Sequence of chain 1.A:
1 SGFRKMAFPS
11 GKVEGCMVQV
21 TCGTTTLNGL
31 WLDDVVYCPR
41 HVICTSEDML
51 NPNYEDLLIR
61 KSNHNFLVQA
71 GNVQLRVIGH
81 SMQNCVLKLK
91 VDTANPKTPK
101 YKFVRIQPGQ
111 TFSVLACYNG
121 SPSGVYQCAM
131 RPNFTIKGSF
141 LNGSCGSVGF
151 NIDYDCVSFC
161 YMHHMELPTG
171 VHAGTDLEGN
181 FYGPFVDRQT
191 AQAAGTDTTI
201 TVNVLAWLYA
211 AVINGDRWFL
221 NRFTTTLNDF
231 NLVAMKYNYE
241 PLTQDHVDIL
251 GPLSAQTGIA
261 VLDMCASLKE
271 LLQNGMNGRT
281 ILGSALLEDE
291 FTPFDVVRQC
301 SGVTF

Binding-site contacts:
Ligand atom N18 contacts residue HIS41 of chain 1.A at 3.0 Å (h-bond).
Ligand atom C22 contacts residue ASP187 of chain 1.A at 3.9 Å.
Ligand atom C34 contacts residue THR25 of chain 1.A at 3.7 Å.
Ligand atom C38 contacts residue PRO168 of chain 1.A at 3.6 Å (hydrophobic).
Ligand atom C23 contacts residue MET165 of chain 1.A at 3.5 Å (hydrophobic).
Ligand atom C01 contacts residue GLU166 of chain 1.A at 3.8 Å.
Ligand atom O36 contacts residue THR26 of chain 1.A at 2.9 Å (h-bond).
Ligand atom N35 contacts residue THR25 of chain 1.A at 3.8 Å.
Ligand atom C04 contacts residue GLU166 of chain 1.A at 3.6 Å.
Ligand atom O14 contacts residue GLU166 of chain 1.A at 3.0 Å (salt-bridge).
Ligand atom C26 contacts residue ARG188 of chain 1.A at 3.9 Å.
Ligand atom C17 contacts residue HIS41 of chain 1.A at 3.5 Å.
Ligand atom O30 contacts residue SER144 of chain 1.A at 3.2 Å (h-bond).
Ligand atom C25 contacts residue MET49 of chain 1.A at 3.8 Å (hydrophobic).
Ligand atom C20 contacts residue HIS41 of chain 1.A at 3.8 Å.
Ligand atom N33 contacts residue THR25 of chain 1.A at 3.9 Å.
Ligand atom O36 contacts residue THR24 of chain 1.A at 3.4 Å (h-bond).
Ligand atom C27 contacts residue CYS145 of chain 1.A at 2.6 Å (hydrophobic).
Ligand atom O14 contacts residue MET165 of chain 1.A at 3.1 Å.
Ligand atom C07 contacts residue GLU166 of chain 1.A at 3.7 Å.
Ligand atom C27 contacts residue GLY143 of chain 1.A at 3.8 Å.
Ligand atom C34 contacts residue THR26 of chain 1.A at 3.4 Å.
Ligand atom C34 contacts residue THR24 of chain 1.A at 3.8 Å.
Ligand atom N02 contacts residue GLU166 of chain 1.A at 2.7 Å (salt-bridge).
Ligand atom N33 contacts residue THR26 of chain 1.A at 3.3 Å (h-bond).
Ligand atom C20 contacts residue CYS145 of chain 1.A at 3.3 Å (hydrophobic).
Ligand atom N35 contacts residue THR24 of chain 1.A at 3.4 Å (h-bond).
Ligand atom O30 contacts residue CYS145 of chain 1.A at 3.1 Å (h-bond).
Ligand atom C41 contacts residue GLN189 of chain 1.A at 3.4 Å.
Ligand atom C22 contacts residue MET165 of chain 1.A at 3.6 Å (hydrophobic).
Ligand atom C39 contacts residue GLU166 of chain 1.A at 3.7 Å.
Ligand atom O30 contacts residue GLY143 of chain 1.A at 2.8 Å (h-bond).
Ligand atom C42 contacts residue GLN189 of chain 1.A at 3.5 Å.
Ligand atom C29 contacts residue CYS145 of chain 1.A at 1.8 Å (hydrophobic).
Ligand atom C21 contacts residue ARG188 of chain 1.A at 3.5 Å.
Ligand atom C26 contacts residue MET49 of chain 1.A at 3.8 Å (hydrophobic).
Ligand atom N18 contacts residue CYS145 of chain 1.A at 3.1 Å (h-bond).
Ligand atom O36 contacts residue THR25 of chain 1.A at 3.6 Å.
Ligand atom C23 contacts residue HIS164 of chain 1.A at 3.6 Å.
Ligand atom C05 contacts residue GLU166 of chain 1.A at 3.5 Å.

A small-molecule ligand and the protein it binds are described below.
Small molecule (SMILES): C#CCOCCC(=O)N[C@H](Cc1ccccc1)C(=O)N[C@@H](Cc1ccccc1)C(=O)N[C@@H](CCCNC(N)=O)C(C)=O